This small molecule binds to this protein.
Small molecule (SMILES): CC(=O)N[C@@H]1[C@@H](O)[C@H](O)[C@@H](CO)O[C@H]1O

Sequence of chain 1.C:
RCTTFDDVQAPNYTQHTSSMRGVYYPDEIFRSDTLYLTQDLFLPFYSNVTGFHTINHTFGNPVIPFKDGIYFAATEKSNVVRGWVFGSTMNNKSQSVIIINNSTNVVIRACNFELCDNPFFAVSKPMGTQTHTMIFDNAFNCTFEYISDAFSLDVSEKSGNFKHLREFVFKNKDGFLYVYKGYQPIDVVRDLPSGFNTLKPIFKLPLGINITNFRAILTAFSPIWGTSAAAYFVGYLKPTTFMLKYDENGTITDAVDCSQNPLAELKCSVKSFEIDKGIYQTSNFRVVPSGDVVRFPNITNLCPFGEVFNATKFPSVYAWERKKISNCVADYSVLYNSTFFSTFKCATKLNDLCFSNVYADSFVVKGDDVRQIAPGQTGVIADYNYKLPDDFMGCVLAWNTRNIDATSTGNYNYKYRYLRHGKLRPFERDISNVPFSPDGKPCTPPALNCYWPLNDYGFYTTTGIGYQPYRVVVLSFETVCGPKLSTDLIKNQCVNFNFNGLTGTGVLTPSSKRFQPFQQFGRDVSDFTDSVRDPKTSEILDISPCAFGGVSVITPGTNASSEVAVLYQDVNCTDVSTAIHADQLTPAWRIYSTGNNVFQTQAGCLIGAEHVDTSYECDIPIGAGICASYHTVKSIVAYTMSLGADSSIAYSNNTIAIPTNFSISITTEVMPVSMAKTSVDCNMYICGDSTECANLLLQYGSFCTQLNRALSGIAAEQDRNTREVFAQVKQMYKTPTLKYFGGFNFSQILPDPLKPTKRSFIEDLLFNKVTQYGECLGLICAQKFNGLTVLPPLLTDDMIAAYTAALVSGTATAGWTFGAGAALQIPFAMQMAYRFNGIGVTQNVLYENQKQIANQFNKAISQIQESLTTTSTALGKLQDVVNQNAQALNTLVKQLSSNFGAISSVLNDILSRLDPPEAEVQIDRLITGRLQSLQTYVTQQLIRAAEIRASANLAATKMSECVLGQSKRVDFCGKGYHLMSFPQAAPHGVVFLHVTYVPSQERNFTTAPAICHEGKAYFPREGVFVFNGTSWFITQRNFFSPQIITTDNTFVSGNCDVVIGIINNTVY

Binding-site contacts:
Ligand atom O5 contacts residue ASN305 of chain 1.C at 2.4 Å (h-bond).
Ligand atom N2 contacts residue ASN305 of chain 1.C at 2.8 Å (h-bond).
Ligand atom C3 contacts residue LYS553 of chain 1.C at 4.5 Å.
Ligand atom C7 contacts residue LYS553 of chain 1.C at 3.8 Å.
Ligand atom C3 contacts residue ASN305 of chain 1.C at 3.8 Å.
Ligand atom O3 contacts residue LYS553 of chain 1.C at 4.4 Å.
Ligand atom C4 contacts residue ASN305 of chain 1.C at 4.3 Å.
Ligand atom C8 contacts residue PRO552 of chain 1.C at 3.9 Å (hydrophobic).
Ligand atom C1 contacts residue ASN305 of chain 1.C at 1.4 Å.
Ligand atom C2 contacts residue ASN305 of chain 1.C at 2.5 Å.
Ligand atom C7 contacts residue ASN305 of chain 1.C at 3.8 Å.
Ligand atom O7 contacts residue ASN305 of chain 1.C at 4.3 Å.
Ligand atom N2 contacts residue LYS553 of chain 1.C at 3.5 Å (salt-bridge).
Ligand atom C8 contacts residue LYS553 of chain 1.C at 3.4 Å.
Ligand atom C5 contacts residue ASN305 of chain 1.C at 3.7 Å.